Sequence of chain 1.C:
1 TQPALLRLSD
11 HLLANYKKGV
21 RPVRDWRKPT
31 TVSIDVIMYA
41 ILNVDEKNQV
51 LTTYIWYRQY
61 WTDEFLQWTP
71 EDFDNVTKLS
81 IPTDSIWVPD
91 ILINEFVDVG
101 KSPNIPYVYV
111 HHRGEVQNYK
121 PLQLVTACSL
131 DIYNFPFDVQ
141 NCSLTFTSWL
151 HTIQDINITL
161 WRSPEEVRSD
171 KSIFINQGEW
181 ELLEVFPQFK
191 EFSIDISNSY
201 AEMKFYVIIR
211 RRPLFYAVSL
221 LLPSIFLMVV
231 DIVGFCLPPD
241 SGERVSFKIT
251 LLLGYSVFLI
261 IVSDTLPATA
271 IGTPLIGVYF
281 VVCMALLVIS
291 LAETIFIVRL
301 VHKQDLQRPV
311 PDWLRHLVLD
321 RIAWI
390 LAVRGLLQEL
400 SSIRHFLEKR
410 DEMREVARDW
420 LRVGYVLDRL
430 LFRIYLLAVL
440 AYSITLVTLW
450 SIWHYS

A protein and the small-molecule ligand that binds it are described below.
Small molecule (SMILES): CC(=O)N[C@H]1[C@H](O[C@H]2[C@H](O)[C@@H](NC(C)=O)CO[C@@H]2CO)O[C@H](CO)[C@@H](O)[C@@H]1O

Binding-site contacts:
Ligand atom O3 contacts residue TYR206 of chain 1.C at 3.9 Å.
Ligand atom C8 contacts residue LYS190 of chain 1.C at 3.9 Å.
Ligand atom C8 contacts residue ASN141 of chain 1.C at 4.4 Å.
Ligand atom C2 contacts residue ASN141 of chain 1.C at 3.8 Å.
Ligand atom O7 contacts residue LYS190 of chain 1.C at 2.8 Å (salt-bridge).
Ligand atom C3 contacts residue ASN141 of chain 1.C at 4.4 Å.
Ligand atom O7 contacts residue TYR206 of chain 1.C at 4.4 Å.
Ligand atom C2 contacts residue TYR206 of chain 1.C at 3.6 Å (hydrophobic).
Ligand atom C1 contacts residue TYR206 of chain 1.C at 4.1 Å (hydrophobic).
Ligand atom C3 contacts residue TYR206 of chain 1.C at 3.6 Å (hydrophobic).
Ligand atom C8 contacts residue TYR206 of chain 1.C at 3.3 Å (hydrophobic).
Ligand atom N2 contacts residue ASN141 of chain 1.C at 3.3 Å (h-bond).
Ligand atom C7 contacts residue ASN141 of chain 1.C at 4.3 Å.
Ligand atom N2 contacts residue TYR206 of chain 1.C at 2.7 Å (h-bond).
Ligand atom C7 contacts residue LYS190 of chain 1.C at 3.6 Å.
Ligand atom C7 contacts residue TYR206 of chain 1.C at 3.3 Å (hydrophobic).
Ligand atom C1 contacts residue ASN141 of chain 1.C at 3.4 Å.